Sequence of chain 2.B:
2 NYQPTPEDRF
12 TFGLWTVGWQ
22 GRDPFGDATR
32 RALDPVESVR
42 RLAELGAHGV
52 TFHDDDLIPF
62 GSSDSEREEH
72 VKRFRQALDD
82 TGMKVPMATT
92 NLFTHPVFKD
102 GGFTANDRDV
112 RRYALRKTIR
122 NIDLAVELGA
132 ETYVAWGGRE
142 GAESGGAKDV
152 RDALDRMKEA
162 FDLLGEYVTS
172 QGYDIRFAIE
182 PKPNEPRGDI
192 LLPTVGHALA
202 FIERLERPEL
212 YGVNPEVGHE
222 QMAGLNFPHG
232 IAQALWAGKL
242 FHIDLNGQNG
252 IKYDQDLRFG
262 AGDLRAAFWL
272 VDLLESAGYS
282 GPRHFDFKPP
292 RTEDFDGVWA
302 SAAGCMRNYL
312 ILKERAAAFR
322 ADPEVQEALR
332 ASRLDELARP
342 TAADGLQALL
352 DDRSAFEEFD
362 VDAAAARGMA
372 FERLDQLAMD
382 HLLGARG

Sequence of chain 1.A:
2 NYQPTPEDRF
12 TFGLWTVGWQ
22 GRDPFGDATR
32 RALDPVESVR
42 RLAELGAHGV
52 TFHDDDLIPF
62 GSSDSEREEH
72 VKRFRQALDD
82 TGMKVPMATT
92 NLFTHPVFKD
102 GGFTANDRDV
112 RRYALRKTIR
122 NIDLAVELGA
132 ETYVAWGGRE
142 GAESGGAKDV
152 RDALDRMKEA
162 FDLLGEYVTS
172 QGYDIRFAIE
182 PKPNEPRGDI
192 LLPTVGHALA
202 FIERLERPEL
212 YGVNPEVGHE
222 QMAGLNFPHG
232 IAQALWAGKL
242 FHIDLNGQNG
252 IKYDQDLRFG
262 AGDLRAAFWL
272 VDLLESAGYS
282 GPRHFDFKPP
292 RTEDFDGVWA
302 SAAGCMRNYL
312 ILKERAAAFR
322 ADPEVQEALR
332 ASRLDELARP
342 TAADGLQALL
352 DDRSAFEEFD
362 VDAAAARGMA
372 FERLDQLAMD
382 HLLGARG

This small molecule binds to this protein.
Small molecule (SMILES): OC[C@H]1O[C@](O)(CO)[C@@H](O)[C@@H]1O

Binding-site contacts:
Ligand atom O6 contacts residue ARG292 of chain 2.B at 4.4 Å.
Ligand atom C2 contacts residue ASP24 of chain 2.B at 4.0 Å.
Ligand atom O5 contacts residue TRP20 of chain 2.B at 4.2 Å.
Ligand atom O6 contacts residue GLN256 of chain 2.B at 4.0 Å.
Ligand atom C5 contacts residue GLN256 of chain 2.B at 3.4 Å.
Ligand atom O4 contacts residue GLN256 of chain 2.B at 3.4 Å (h-bond).
Ligand atom C1 contacts residue TYR254 of chain 2.B at 3.6 Å (hydrophobic).
Ligand atom C4 contacts residue TRP20 of chain 2.B at 4.3 Å (hydrophobic).
Ligand atom O3 contacts residue ASP24 of chain 2.B at 4.3 Å.
Ligand atom O5 contacts residue TYR254 of chain 2.B at 4.0 Å.
Ligand atom C4 contacts residue GLN256 of chain 2.B at 4.1 Å.
Ligand atom O3 contacts residue PRO25 of chain 1.A at 3.7 Å.
Ligand atom O1 contacts residue PRO25 of chain 2.B at 3.3 Å.
Ligand atom O1 contacts residue GLU186 of chain 1.A at 4.2 Å.
Ligand atom O6 contacts residue PRO291 of chain 2.B at 3.7 Å.
Ligand atom C3 contacts residue ASP255 of chain 2.B at 3.8 Å.
Ligand atom C4 contacts residue ASP255 of chain 2.B at 3.8 Å.
Ligand atom O1 contacts residue PRO187 of chain 1.A at 3.8 Å.
Ligand atom C6 contacts residue LYS289 of chain 2.B at 3.6 Å.
Ligand atom O2 contacts residue TRP20 of chain 2.B at 3.2 Å.
Ligand atom C2 contacts residue TYR254 of chain 2.B at 4.0 Å (hydrophobic).
Ligand atom C4 contacts residue LYS289 of chain 2.B at 3.9 Å.
Ligand atom O6 contacts residue TRP20 of chain 2.B at 3.6 Å.
Ligand atom C1 contacts residue ASP24 of chain 2.B at 4.1 Å.
Ligand atom O6 contacts residue LYS289 of chain 2.B at 4.1 Å.
Ligand atom C2 contacts residue TRP20 of chain 2.B at 4.4 Å (hydrophobic).
Ligand atom O1 contacts residue ASP24 of chain 2.B at 3.6 Å.
Ligand atom O3 contacts residue PRO25 of chain 2.B at 4.4 Å.
Ligand atom O2 contacts residue ASP24 of chain 2.B at 3.0 Å.
Ligand atom C5 contacts residue TRP20 of chain 2.B at 4.1 Å (hydrophobic).
Ligand atom O3 contacts residue ASP255 of chain 2.B at 4.4 Å.
Ligand atom C6 contacts residue GLN256 of chain 2.B at 3.6 Å.
Ligand atom C6 contacts residue TRP20 of chain 2.B at 3.4 Å (hydrophobic).
Ligand atom C5 contacts residue ASP255 of chain 2.B at 4.3 Å.
Ligand atom O4 contacts residue ASP257 of chain 2.B at 4.1 Å.
Ligand atom C1 contacts residue PRO187 of chain 1.A at 3.5 Å (hydrophobic).
Ligand atom O4 contacts residue ASP255 of chain 2.B at 2.8 Å (salt-bridge).
Ligand atom C3 contacts residue TYR254 of chain 2.B at 4.0 Å (hydrophobic).
Ligand atom O1 contacts residue TYR254 of chain 2.B at 4.3 Å.
Ligand atom O4 contacts residue LYS289 of chain 2.B at 3.7 Å.